Sequence of chain 1.B:
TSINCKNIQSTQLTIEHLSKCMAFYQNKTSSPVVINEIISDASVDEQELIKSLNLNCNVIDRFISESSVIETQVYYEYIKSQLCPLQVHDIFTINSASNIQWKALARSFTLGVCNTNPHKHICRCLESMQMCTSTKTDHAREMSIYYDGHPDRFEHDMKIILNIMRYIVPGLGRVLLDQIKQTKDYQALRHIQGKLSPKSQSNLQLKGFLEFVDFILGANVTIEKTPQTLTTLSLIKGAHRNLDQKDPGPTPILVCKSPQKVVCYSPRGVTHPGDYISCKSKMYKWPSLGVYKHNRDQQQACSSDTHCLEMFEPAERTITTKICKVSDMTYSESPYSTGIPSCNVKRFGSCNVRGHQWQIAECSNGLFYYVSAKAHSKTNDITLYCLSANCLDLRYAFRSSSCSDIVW

Binding-site contacts:
Ligand atom C2 contacts residue TYR38 of chain 1.B at 3.6 Å (hydrophobic).
Ligand atom O6 contacts residue LYS212 of chain 1.B at 3.8 Å.
Ligand atom C5 contacts residue TYR38 of chain 1.B at 4.4 Å (hydrophobic).
Ligand atom N2 contacts residue TYR38 of chain 1.B at 2.9 Å (h-bond).
Ligand atom C8 contacts residue GLN39 of chain 1.B at 4.2 Å.
Ligand atom C7 contacts residue ASN40 of chain 1.B at 3.7 Å.
Ligand atom O5 contacts residue LYS212 of chain 1.B at 4.2 Å.
Ligand atom C5 contacts residue ASN40 of chain 1.B at 3.7 Å.
Ligand atom C2 contacts residue ASN40 of chain 1.B at 2.5 Å.
Ligand atom C1 contacts residue ASN40 of chain 1.B at 1.4 Å.
Ligand atom C7 contacts residue TYR38 of chain 1.B at 3.7 Å (hydrophobic).
Ligand atom C1 contacts residue TYR38 of chain 1.B at 3.2 Å (hydrophobic).
Ligand atom C4 contacts residue TYR38 of chain 1.B at 3.9 Å (hydrophobic).
Ligand atom C8 contacts residue TYR38 of chain 1.B at 3.8 Å (hydrophobic).
Ligand atom C4 contacts residue ASN40 of chain 1.B at 4.2 Å.
Ligand atom C3 contacts residue TYR38 of chain 1.B at 3.5 Å (hydrophobic).
Ligand atom O7 contacts residue ASN40 of chain 1.B at 4.0 Å.
Ligand atom O5 contacts residue ASN40 of chain 1.B at 2.4 Å (h-bond).
Ligand atom O4 contacts residue TYR38 of chain 1.B at 3.2 Å (h-bond).
Ligand atom O3 contacts residue TYR38 of chain 1.B at 3.6 Å.
Ligand atom C3 contacts residue ASN40 of chain 1.B at 3.8 Å.
Ligand atom N2 contacts residue ASN40 of chain 1.B at 2.9 Å (h-bond).

The small molecule below binds the protein below.
Small molecule (SMILES): CC(=O)N[C@@H]1[C@@H](O)[C@H](O)[C@@H](CO)O[C@H]1O